Sequence of chain 1.A:
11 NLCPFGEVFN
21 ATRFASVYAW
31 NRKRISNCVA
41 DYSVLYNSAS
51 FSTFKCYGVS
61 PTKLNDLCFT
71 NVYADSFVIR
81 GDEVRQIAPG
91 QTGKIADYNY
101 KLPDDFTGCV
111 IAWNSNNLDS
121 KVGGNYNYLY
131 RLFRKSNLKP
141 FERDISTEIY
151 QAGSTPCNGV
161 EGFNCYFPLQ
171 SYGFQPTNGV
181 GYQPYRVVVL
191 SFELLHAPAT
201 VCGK

Binding-site contacts:
Ligand atom C1 contacts residue ASN20 of chain 1.A at 1.4 Å.
Ligand atom N2 contacts residue GLY16 of chain 1.A at 3.9 Å.
Ligand atom C8 contacts residue PHE19 of chain 1.A at 4.0 Å (hydrophobic).
Ligand atom C7 contacts residue PHE15 of chain 1.A at 4.2 Å (hydrophobic).
Ligand atom C4 contacts residue ASN20 of chain 1.A at 4.2 Å.
Ligand atom C8 contacts residue GLY16 of chain 1.A at 3.3 Å.
Ligand atom C5 contacts residue ASN20 of chain 1.A at 3.7 Å.
Ligand atom C3 contacts residue ASN20 of chain 1.A at 3.8 Å.
Ligand atom C7 contacts residue ASN20 of chain 1.A at 4.1 Å.
Ligand atom O3 contacts residue VAL44 of chain 1.A at 3.8 Å.
Ligand atom N2 contacts residue ASN20 of chain 1.A at 2.9 Å (h-bond).
Ligand atom O7 contacts residue GLY16 of chain 1.A at 4.1 Å.
Ligand atom C2 contacts residue ASN20 of chain 1.A at 2.5 Å.
Ligand atom C8 contacts residue PHE15 of chain 1.A at 3.2 Å (hydrophobic).
Ligand atom O5 contacts residue ASN20 of chain 1.A at 2.4 Å (h-bond).
Ligand atom C7 contacts residue GLY16 of chain 1.A at 3.7 Å.

A protein and the small-molecule ligand that binds it are described below.
Small molecule (SMILES): CC(=O)N[C@@H]1[C@@H](O)[C@H](O)[C@@H](CO)O[C@H]1O